Binding-site contacts:
Ligand atom C06 contacts residue TRP93 of chain 1.F at 4.1 Å (hydrophobic).
Ligand atom C06 contacts residue GLY291 of chain 1.F at 3.5 Å.
Ligand atom C02 contacts residue TRP93 of chain 1.F at 3.9 Å (hydrophobic).
Ligand atom C07 contacts residue TRP93 of chain 1.F at 3.9 Å (hydrophobic).
Ligand atom N01 contacts residue ARG97 of chain 1.F at 2.9 Å (salt-bridge).
Ligand atom F08 contacts residue ALA290 of chain 1.F at 3.5 Å.
Ligand atom C03 contacts residue TRP93 of chain 1.F at 3.5 Å (hydrophobic).
Ligand atom C07 contacts residue GLY291 of chain 1.F at 3.4 Å.
Ligand atom C16 contacts residue HEM1 of chain 1.X at 3.2 Å.
Ligand atom F08 contacts residue GLY291 of chain 1.F at 3.6 Å.
Ligand atom N01 contacts residue GLU287 of chain 1.F at 3.5 Å.
Ligand atom C04 contacts residue TRP93 of chain 1.F at 3.6 Å (hydrophobic).
Ligand atom C07 contacts residue ALA290 of chain 1.F at 4.0 Å (hydrophobic).
Ligand atom C02 contacts residue ALA290 of chain 1.F at 4.0 Å (hydrophobic).
Ligand atom C05 contacts residue PHE107 of chain 1.F at 3.9 Å (hydrophobic).
Ligand atom C16 contacts residue THR295 of chain 1.F at 3.9 Å.
Ligand atom C02 contacts residue GLU287 of chain 1.F at 3.7 Å.
Ligand atom C02 contacts residue ARG97 of chain 1.F at 3.9 Å.
Ligand atom C10 contacts residue THR295 of chain 1.F at 3.8 Å.
Ligand atom C13 contacts residue THR295 of chain 1.F at 3.6 Å.
Ligand atom C12 contacts residue THR295 of chain 1.F at 3.9 Å.
Ligand atom N01 contacts residue TRP237 of chain 1.F at 3.5 Å.
Ligand atom C04 contacts residue PHE107 of chain 1.F at 4.0 Å (hydrophobic).
Ligand atom C11 contacts residue PHE208 of chain 1.F at 4.0 Å (hydrophobic).
Ligand atom C13 contacts residue PHE107 of chain 1.F at 4.0 Å (hydrophobic).
Ligand atom C12 contacts residue PHE464 of chain 1.F at 3.9 Å (hydrophobic).
Ligand atom N17 contacts residue THR295 of chain 1.F at 3.5 Å.
Ligand atom C05 contacts residue TRP93 of chain 1.F at 4.0 Å (hydrophobic).
Ligand atom C09 contacts residue TRP93 of chain 1.F at 3.8 Å (hydrophobic).
Ligand atom C09 contacts residue ALA290 of chain 1.F at 3.7 Å (hydrophobic).
Ligand atom C11 contacts residue THR295 of chain 1.F at 4.0 Å.
Ligand atom C14 contacts residue HEM1 of chain 1.X at 3.1 Å.
Ligand atom C02 contacts residue TRP237 of chain 1.F at 3.7 Å (hydrophobic).
Ligand atom C10 contacts residue GLY291 of chain 1.F at 3.9 Å.
Ligand atom C09 contacts residue GLY291 of chain 1.F at 3.7 Å.
Ligand atom F08 contacts residue PHE208 of chain 1.F at 3.2 Å.
Ligand atom C11 contacts residue PHE464 of chain 1.F at 3.8 Å (hydrophobic).
Ligand atom N15 contacts residue HEM1 of chain 1.X at 2.4 Å.
Ligand atom C16 contacts residue GLY291 of chain 1.F at 3.5 Å.
Ligand atom C05 contacts residue GLY291 of chain 1.F at 4.0 Å.

Sequence of chain 1.F:
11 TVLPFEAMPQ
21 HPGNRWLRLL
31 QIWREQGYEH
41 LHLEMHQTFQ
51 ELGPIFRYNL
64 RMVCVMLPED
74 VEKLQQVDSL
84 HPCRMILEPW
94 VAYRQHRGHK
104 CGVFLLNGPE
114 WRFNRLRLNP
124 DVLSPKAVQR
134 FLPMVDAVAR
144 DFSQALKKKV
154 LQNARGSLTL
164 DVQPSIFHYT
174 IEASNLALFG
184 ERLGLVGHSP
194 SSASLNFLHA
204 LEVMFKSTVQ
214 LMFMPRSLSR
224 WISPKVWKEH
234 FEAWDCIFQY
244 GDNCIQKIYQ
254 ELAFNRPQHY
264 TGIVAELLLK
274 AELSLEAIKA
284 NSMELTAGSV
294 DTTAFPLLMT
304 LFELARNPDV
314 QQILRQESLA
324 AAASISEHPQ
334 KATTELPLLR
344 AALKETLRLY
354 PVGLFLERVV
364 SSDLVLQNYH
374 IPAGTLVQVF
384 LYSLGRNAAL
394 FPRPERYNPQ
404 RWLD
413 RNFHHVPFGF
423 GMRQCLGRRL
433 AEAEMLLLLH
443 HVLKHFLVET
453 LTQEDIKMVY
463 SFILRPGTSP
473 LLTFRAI

This small molecule binds to this protein.
Small molecule (SMILES): N#Cc1ccc([C@H]2CCc3cncn32)c(F)c1